Sequence of chain 3.A:
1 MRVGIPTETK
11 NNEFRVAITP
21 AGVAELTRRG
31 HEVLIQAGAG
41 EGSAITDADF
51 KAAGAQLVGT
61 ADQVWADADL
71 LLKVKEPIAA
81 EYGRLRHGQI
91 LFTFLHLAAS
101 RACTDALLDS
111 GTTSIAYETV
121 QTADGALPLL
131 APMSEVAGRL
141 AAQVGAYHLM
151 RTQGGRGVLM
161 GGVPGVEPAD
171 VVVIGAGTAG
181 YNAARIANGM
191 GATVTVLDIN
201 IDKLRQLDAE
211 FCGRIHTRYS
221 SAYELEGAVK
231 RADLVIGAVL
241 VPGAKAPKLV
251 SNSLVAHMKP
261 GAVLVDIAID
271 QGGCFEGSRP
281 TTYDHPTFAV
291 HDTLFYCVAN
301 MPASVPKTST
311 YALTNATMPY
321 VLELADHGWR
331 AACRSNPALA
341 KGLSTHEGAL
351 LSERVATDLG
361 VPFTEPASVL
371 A

This small molecule binds to this protein.
Small molecule (SMILES): CNc1ncnc2c1ncn2[C@@H]1O[C@H](CO)[C@@H](O)[C@H]1O

Binding-site contacts:
Ligand atom O2' contacts residue ASN200 of chain 3.A at 3.9 Å.
Ligand atom C4' contacts residue ASP198 of chain 3.A at 3.6 Å.
Ligand atom O3' contacts residue ASP198 of chain 3.A at 2.7 Å (salt-bridge).
Ligand atom O5' contacts residue VAL239 of chain 3.A at 3.8 Å.
Ligand atom N9 contacts residue VAL239 of chain 3.A at 3.8 Å.
Ligand atom N6 contacts residue LEU249 of chain 3.A at 3.4 Å.
Ligand atom N7 contacts residue VAL239 of chain 3.A at 4.0 Å.
Ligand atom C2 contacts residue ILE199 of chain 3.A at 4.0 Å (hydrophobic).
Ligand atom C5' contacts residue ALA238 of chain 3.A at 3.9 Å (hydrophobic).
Ligand atom C1' contacts residue ASP198 of chain 3.A at 3.4 Å.
Ligand atom N1 contacts residue SER220 of chain 3.A at 2.9 Å (h-bond).
Ligand atom O2' contacts residue ILE199 of chain 3.A at 3.8 Å.
Ligand atom N9 contacts residue ASP198 of chain 3.A at 4.0 Å.
Ligand atom O3' contacts residue GLY177 of chain 3.A at 4.0 Å.
Ligand atom CZ contacts residue SER220 of chain 3.A at 3.5 Å.
Ligand atom N3 contacts residue ASP198 of chain 3.A at 3.5 Å.
Ligand atom N3 contacts residue LEU197 of chain 3.A at 3.8 Å.
Ligand atom C2 contacts residue ASP198 of chain 3.A at 3.5 Å.
Ligand atom O4' contacts residue VAL239 of chain 3.A at 3.5 Å.
Ligand atom O3' contacts residue LYS203 of chain 3.A at 3.0 Å (salt-bridge).
Ligand atom O2' contacts residue ASP198 of chain 3.A at 2.6 Å (salt-bridge).
Ligand atom N7 contacts residue ILE199 of chain 3.A at 4.0 Å.
Ligand atom C6 contacts residue LEU249 of chain 3.A at 3.8 Å (hydrophobic).
Ligand atom C3' contacts residue ASP198 of chain 3.A at 3.5 Å.
Ligand atom C2 contacts residue SER220 of chain 3.A at 3.3 Å.
Ligand atom C8 contacts residue VAL239 of chain 3.A at 3.6 Å (hydrophobic).
Ligand atom O5' contacts residue LEU240 of chain 3.A at 3.1 Å (h-bond).
Ligand atom C4 contacts residue VAL239 of chain 3.A at 3.7 Å (hydrophobic).
Ligand atom CZ contacts residue LEU249 of chain 3.A at 3.9 Å (hydrophobic).
Ligand atom N3 contacts residue ILE199 of chain 3.A at 3.8 Å.
Ligand atom C2 contacts residue ILE174 of chain 3.A at 4.0 Å (hydrophobic).
Ligand atom C4 contacts residue ASP198 of chain 3.A at 4.0 Å.
Ligand atom C2 contacts residue LEU197 of chain 3.A at 3.6 Å (hydrophobic).
Ligand atom C6 contacts residue ILE199 of chain 3.A at 4.0 Å (hydrophobic).
Ligand atom C6 contacts residue SER220 of chain 3.A at 4.0 Å.
Ligand atom C3' contacts residue LYS203 of chain 3.A at 3.7 Å.
Ligand atom N3 contacts residue VAL239 of chain 3.A at 3.8 Å.
Ligand atom C5' contacts residue GOL1 of chain 3.C at 3.7 Å.
Ligand atom O4' contacts residue GLY175 of chain 3.A at 4.0 Å.
Ligand atom C2' contacts residue ASP198 of chain 3.A at 3.4 Å.